Sequence of chain 1.D:
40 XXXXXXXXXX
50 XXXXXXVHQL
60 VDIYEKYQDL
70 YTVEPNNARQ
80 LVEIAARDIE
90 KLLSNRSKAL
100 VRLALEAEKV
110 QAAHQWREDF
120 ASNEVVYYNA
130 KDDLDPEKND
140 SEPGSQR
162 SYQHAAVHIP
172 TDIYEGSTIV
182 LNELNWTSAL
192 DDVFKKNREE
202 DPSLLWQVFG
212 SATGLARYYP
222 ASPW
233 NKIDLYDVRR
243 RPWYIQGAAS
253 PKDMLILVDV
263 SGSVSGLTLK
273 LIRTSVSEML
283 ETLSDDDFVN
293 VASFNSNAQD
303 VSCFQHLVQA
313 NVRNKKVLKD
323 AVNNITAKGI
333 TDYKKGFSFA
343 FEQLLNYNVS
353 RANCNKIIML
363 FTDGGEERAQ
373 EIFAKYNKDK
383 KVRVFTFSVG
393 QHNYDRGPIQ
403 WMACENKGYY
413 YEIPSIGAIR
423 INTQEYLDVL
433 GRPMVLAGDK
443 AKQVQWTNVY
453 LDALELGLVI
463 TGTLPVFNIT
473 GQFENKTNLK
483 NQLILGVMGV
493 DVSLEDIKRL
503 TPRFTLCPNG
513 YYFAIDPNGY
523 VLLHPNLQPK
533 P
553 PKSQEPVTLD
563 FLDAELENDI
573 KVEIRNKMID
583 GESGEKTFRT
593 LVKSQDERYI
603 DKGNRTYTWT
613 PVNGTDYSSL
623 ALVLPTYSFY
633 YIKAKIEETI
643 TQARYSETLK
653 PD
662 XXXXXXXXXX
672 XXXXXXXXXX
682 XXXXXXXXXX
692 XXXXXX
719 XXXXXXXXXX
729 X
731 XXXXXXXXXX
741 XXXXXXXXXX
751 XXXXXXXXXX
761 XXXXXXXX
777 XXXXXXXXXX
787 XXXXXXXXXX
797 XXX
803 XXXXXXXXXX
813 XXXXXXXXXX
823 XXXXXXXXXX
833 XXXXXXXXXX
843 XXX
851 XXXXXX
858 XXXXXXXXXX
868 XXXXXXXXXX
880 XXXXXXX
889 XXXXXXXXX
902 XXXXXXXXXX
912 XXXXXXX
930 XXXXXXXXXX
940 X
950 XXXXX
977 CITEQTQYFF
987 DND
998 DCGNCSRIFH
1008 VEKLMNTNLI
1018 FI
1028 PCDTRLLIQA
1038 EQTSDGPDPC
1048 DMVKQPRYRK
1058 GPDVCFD

A protein and the small-molecule ligand that binds it are described below.
Small molecule (SMILES): CC(=O)N[C@@H]1[C@@H](O)[C@H](O)[C@@H](CO)O[C@H]1O

Binding-site contacts:
Ligand atom O4 contacts residue PRO203 of chain 1.D at 4.2 Å.
Ligand atom C7 contacts residue ASN94 of chain 1.D at 3.0 Å.
Ligand atom C8 contacts residue ASN94 of chain 1.D at 3.9 Å.
Ligand atom N2 contacts residue ASN94 of chain 1.D at 3.2 Å (h-bond).
Ligand atom O7 contacts residue LEU91 of chain 1.D at 4.1 Å.
Ligand atom C6 contacts residue ASP202 of chain 1.D at 3.4 Å.
Ligand atom C2 contacts residue ASN94 of chain 1.D at 3.3 Å.
Ligand atom O7 contacts residue ARG95 of chain 1.D at 4.4 Å.
Ligand atom O3 contacts residue PRO203 of chain 1.D at 3.0 Å (h-bond).
Ligand atom C1 contacts residue ASN94 of chain 1.D at 3.4 Å.
Ligand atom O4 contacts residue ASP202 of chain 1.D at 3.4 Å.
Ligand atom O3 contacts residue ASP202 of chain 1.D at 4.4 Å.
Ligand atom C5 contacts residue ASP202 of chain 1.D at 4.4 Å.
Ligand atom C8 contacts residue LEU91 of chain 1.D at 4.5 Å (hydrophobic).
Ligand atom O5 contacts residue ASN94 of chain 1.D at 3.5 Å (h-bond).
Ligand atom O6 contacts residue ASP202 of chain 1.D at 4.3 Å.
Ligand atom O7 contacts residue ASN94 of chain 1.D at 2.8 Å (h-bond).
Ligand atom C3 contacts residue PRO203 of chain 1.D at 4.2 Å (hydrophobic).
Ligand atom C4 contacts residue ASP202 of chain 1.D at 3.7 Å.